Sequence of chain 1.C:
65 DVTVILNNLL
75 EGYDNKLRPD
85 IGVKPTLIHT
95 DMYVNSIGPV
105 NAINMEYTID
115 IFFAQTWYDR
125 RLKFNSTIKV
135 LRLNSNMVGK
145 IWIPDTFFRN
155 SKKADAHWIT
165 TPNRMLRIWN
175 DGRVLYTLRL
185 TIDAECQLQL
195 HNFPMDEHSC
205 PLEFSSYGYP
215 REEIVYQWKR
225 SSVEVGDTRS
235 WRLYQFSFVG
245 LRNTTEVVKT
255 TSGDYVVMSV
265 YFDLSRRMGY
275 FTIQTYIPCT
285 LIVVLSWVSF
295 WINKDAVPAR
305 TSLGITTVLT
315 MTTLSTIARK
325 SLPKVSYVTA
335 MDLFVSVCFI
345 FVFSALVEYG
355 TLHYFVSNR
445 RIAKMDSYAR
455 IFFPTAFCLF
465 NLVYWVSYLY

Sequence of chain 1.D:
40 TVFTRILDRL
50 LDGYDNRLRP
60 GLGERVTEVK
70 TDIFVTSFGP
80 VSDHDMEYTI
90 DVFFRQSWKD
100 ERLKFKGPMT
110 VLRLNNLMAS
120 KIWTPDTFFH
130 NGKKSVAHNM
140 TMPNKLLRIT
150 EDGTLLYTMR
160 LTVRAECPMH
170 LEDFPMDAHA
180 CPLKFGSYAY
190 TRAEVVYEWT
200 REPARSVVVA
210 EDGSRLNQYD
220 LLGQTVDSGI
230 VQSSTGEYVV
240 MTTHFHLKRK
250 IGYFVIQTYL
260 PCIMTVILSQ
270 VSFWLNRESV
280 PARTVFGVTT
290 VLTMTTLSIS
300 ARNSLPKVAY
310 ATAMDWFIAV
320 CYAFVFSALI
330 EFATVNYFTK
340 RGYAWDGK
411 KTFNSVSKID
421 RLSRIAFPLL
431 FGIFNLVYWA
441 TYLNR

Sequence of chain 1.A:
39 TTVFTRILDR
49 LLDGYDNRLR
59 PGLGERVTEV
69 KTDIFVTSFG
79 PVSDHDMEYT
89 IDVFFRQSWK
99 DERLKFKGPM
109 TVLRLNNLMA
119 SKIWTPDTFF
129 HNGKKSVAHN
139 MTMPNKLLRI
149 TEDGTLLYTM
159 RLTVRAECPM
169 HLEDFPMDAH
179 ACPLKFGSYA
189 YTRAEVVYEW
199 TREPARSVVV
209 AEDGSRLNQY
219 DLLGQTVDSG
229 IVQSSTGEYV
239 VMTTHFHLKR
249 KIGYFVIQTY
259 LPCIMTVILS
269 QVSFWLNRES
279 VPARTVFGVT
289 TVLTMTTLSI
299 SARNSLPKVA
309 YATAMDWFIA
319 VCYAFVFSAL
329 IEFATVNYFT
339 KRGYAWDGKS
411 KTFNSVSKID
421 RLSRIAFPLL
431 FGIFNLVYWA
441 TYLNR

Sequence of chain 1.B:
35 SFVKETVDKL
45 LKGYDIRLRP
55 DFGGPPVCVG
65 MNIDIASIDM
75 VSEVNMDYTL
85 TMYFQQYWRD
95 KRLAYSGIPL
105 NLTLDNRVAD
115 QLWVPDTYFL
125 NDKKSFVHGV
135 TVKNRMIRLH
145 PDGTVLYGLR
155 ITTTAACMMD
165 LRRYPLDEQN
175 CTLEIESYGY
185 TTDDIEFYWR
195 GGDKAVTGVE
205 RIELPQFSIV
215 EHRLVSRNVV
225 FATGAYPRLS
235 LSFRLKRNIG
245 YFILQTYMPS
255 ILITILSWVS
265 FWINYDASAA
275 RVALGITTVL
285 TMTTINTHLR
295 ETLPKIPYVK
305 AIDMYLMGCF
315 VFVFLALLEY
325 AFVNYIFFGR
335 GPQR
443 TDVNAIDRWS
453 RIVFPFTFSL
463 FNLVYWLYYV

Binding-site contacts:
Ligand atom O4 contacts residue SER139 of chain 1.C at 2.6 Å (h-bond).
Ligand atom O3 contacts residue ALA136 of chain 1.D at 3.5 Å.
Ligand atom C5 contacts residue ASN138 of chain 1.A at 3.6 Å.
Ligand atom O4 contacts residue ASN140 of chain 1.C at 3.9 Å.
Ligand atom O2 contacts residue NAG1 of chain 1.J at 3.3 Å.
Ligand atom O7 contacts residue ASN138 of chain 1.A at 3.1 Å (h-bond).
Ligand atom C4 contacts residue SER139 of chain 1.C at 3.1 Å.
Ligand atom C7 contacts residue ASN138 of chain 1.A at 3.2 Å.
Ligand atom O3 contacts residue ASN55 of chain 1.D at 3.6 Å.
Ligand atom C3 contacts residue ASN140 of chain 1.C at 3.5 Å.
Ligand atom O4 contacts residue GLY143 of chain 1.C at 3.2 Å (h-bond).
Ligand atom C2 contacts residue ASN140 of chain 1.C at 3.5 Å.
Ligand atom C6 contacts residue PRO166 of chain 1.C at 3.9 Å (hydrophobic).
Ligand atom C1 contacts residue ASN138 of chain 1.A at 1.4 Å.
Ligand atom O5 contacts residue ASN138 of chain 1.A at 2.3 Å (h-bond).
Ligand atom C6 contacts residue TRP162 of chain 1.C at 3.6 Å (hydrophobic).
Ligand atom C8 contacts residue THR140 of chain 1.A at 3.2 Å.
Ligand atom C4 contacts residue ASN140 of chain 1.C at 3.5 Å.
Ligand atom O2 contacts residue ASP159 of chain 1.C at 2.9 Å (salt-bridge).
Ligand atom N2 contacts residue ASN138 of chain 1.A at 2.9 Å (h-bond).
Ligand atom O3 contacts residue LYS144 of chain 1.C at 3.9 Å.
Ligand atom O4 contacts residue NAG1 of chain 1.J at 3.5 Å (h-bond).
Ligand atom C2 contacts residue ASN138 of chain 1.A at 2.4 Å.
Ligand atom O6 contacts residue SER139 of chain 1.C at 3.5 Å (h-bond).
Ligand atom C8 contacts residue ASN138 of chain 1.A at 3.3 Å.
Ligand atom O4 contacts residue TRP162 of chain 1.C at 3.3 Å.
Ligand atom O2 contacts residue ASN140 of chain 1.C at 3.4 Å (h-bond).
Ligand atom O3 contacts residue NAG1 of chain 1.J at 3.8 Å.
Ligand atom O4 contacts residue ASN55 of chain 1.D at 3.3 Å (h-bond).
Ligand atom O4 contacts residue SER119 of chain 1.D at 3.8 Å.
Ligand atom O3 contacts residue ASN140 of chain 1.C at 2.6 Å (h-bond).
Ligand atom C2 contacts residue LYS144 of chain 1.C at 3.9 Å.
Ligand atom C6 contacts residue SER139 of chain 1.C at 3.8 Å.
Ligand atom C3 contacts residue GLY143 of chain 1.C at 3.6 Å.
Ligand atom C3 contacts residue ASN138 of chain 1.A at 3.8 Å.
Ligand atom O2 contacts residue LYS144 of chain 1.C at 3.3 Å.
Ligand atom O6 contacts residue PRO166 of chain 1.C at 3.8 Å.
Ligand atom O3 contacts residue GLY143 of chain 1.C at 3.0 Å (h-bond).
Ligand atom O4 contacts residue VAL142 of chain 1.C at 3.4 Å.
Ligand atom O4 contacts residue TRP162 of chain 1.C at 3.8 Å.

The protein below binds the small molecule below.
Small molecule (SMILES): CC(=O)N[C@H]1[C@H](O[C@H]2[C@H](O)[C@@H](NC(C)=O)CO[C@@H]2CO)O[C@H](CO)[C@@H](O[C@@H]2O[C@H](CO[C@H]3O[C@H](CO[C@H]4O[C@H](CO)[C@@H](O)[C@H](O)[C@@H]4O)[C@@H](O)[C@H](O[C@H]4O[C@H](CO)[C@@H](O)[C@H](O)[C@@H]4O)[C@@H]3O)[C@@H](O)[C@H](O[C@H]3O[C@H](CO)[C@@H](O)[C@H](O)[C@@H]3O[C@H]3O[C@H](CO)[C@@H](O)[C@H](O)[C@@H]3O[C@H]3O[C@H](CO)[C@@H](O)[C@H](O)[C@@H]3O)[C@@H]2O)[C@@H]1O